A protein and the small-molecule ligand that binds it are described below.
Small molecule (SMILES): CCCCCCCCCCCC[N+](C)(C)CCCS(=O)(=O)O

Sequence of chain 16.A:
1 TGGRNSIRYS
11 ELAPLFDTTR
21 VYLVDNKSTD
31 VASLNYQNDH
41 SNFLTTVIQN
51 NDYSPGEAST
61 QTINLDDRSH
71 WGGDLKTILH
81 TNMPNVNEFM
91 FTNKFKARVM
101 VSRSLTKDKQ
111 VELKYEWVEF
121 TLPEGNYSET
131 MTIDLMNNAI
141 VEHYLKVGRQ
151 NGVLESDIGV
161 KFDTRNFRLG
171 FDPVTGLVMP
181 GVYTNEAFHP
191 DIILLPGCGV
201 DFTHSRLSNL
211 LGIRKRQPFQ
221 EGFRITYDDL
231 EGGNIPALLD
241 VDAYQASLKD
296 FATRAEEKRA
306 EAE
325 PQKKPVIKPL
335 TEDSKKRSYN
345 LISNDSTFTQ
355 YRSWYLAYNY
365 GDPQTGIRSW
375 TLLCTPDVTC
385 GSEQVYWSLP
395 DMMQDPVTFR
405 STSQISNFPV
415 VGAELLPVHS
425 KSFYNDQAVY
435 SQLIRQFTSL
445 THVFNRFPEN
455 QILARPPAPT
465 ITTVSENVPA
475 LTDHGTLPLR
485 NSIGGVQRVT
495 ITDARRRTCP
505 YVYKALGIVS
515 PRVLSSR

Binding-site contacts:
Ligand atom O1S contacts residue THR226 of chain 16.A at 4.3 Å.
Ligand atom C2 contacts residue ARG98 of chain 16.A at 3.4 Å.
Ligand atom C14 contacts residue ARG224 of chain 16.A at 4.5 Å.
Ligand atom C15 contacts residue ARG224 of chain 16.A at 3.3 Å.
Ligand atom C16 contacts residue ARG224 of chain 16.A at 4.0 Å.
Ligand atom C3 contacts residue ARG98 of chain 16.A at 3.2 Å.
Ligand atom O1S contacts residue ARG98 of chain 16.A at 3.6 Å.
Ligand atom C1 contacts residue ARG98 of chain 16.A at 3.2 Å.
Ligand atom N1 contacts residue ARG224 of chain 16.A at 4.2 Å.
Ligand atom S1 contacts residue ARG98 of chain 16.A at 4.4 Å.
Ligand atom C3 contacts residue TRP117 of chain 16.A at 3.5 Å (hydrophobic).
Ligand atom N1 contacts residue TRP117 of chain 16.A at 4.1 Å.
Ligand atom C3 contacts residue ARG224 of chain 16.A at 3.5 Å.
Ligand atom N1 contacts residue ARG98 of chain 16.A at 4.3 Å.
Ligand atom O3S contacts residue THR226 of chain 16.A at 4.0 Å.
Ligand atom C1 contacts residue ARG224 of chain 16.A at 3.8 Å.
Ligand atom C2 contacts residue ARG224 of chain 16.A at 3.8 Å.
Ligand atom C16 contacts residue TRP117 of chain 16.A at 3.7 Å (hydrophobic).
Ligand atom O1S contacts residue ASP228 of chain 16.A at 3.6 Å.
Ligand atom C15 contacts residue TRP117 of chain 16.A at 4.2 Å (hydrophobic).
Ligand atom C13 contacts residue ARG224 of chain 16.A at 4.1 Å.